The small molecule below binds the protein below.
Small molecule (SMILES): CC(=O)N[C@@H]1[C@@H](O)[C@H](O)[C@@H](CO)O[C@H]1O

Binding-site contacts:
Ligand atom O6 contacts residue GLU367 of chain 1.C at 2.3 Å (salt-bridge).
Ligand atom C6 contacts residue VAL368 of chain 1.C at 4.4 Å (hydrophobic).
Ligand atom O5 contacts residue GLU367 of chain 1.C at 4.4 Å.
Ligand atom N2 contacts residue ASN346 of chain 1.C at 2.7 Å (h-bond).
Ligand atom C4 contacts residue ASN346 of chain 1.C at 4.2 Å.
Ligand atom C4 contacts residue VAL368 of chain 1.C at 4.2 Å (hydrophobic).
Ligand atom O7 contacts residue ASN346 of chain 1.C at 3.9 Å.
Ligand atom O7 contacts residue VAL368 of chain 1.C at 3.4 Å.
Ligand atom O6 contacts residue VAL368 of chain 1.C at 4.0 Å.
Ligand atom C7 contacts residue ASN346 of chain 1.C at 3.5 Å.
Ligand atom C2 contacts residue ASN346 of chain 1.C at 2.4 Å.
Ligand atom C8 contacts residue ASN346 of chain 1.C at 4.5 Å.
Ligand atom C5 contacts residue ASN346 of chain 1.C at 3.7 Å.
Ligand atom O5 contacts residue ASN346 of chain 1.C at 2.4 Å (h-bond).
Ligand atom C1 contacts residue ASN346 of chain 1.C at 1.4 Å.
Ligand atom C3 contacts residue ASN346 of chain 1.C at 3.7 Å.
Ligand atom C6 contacts residue GLU367 of chain 1.C at 3.6 Å.

Sequence of chain 1.C:
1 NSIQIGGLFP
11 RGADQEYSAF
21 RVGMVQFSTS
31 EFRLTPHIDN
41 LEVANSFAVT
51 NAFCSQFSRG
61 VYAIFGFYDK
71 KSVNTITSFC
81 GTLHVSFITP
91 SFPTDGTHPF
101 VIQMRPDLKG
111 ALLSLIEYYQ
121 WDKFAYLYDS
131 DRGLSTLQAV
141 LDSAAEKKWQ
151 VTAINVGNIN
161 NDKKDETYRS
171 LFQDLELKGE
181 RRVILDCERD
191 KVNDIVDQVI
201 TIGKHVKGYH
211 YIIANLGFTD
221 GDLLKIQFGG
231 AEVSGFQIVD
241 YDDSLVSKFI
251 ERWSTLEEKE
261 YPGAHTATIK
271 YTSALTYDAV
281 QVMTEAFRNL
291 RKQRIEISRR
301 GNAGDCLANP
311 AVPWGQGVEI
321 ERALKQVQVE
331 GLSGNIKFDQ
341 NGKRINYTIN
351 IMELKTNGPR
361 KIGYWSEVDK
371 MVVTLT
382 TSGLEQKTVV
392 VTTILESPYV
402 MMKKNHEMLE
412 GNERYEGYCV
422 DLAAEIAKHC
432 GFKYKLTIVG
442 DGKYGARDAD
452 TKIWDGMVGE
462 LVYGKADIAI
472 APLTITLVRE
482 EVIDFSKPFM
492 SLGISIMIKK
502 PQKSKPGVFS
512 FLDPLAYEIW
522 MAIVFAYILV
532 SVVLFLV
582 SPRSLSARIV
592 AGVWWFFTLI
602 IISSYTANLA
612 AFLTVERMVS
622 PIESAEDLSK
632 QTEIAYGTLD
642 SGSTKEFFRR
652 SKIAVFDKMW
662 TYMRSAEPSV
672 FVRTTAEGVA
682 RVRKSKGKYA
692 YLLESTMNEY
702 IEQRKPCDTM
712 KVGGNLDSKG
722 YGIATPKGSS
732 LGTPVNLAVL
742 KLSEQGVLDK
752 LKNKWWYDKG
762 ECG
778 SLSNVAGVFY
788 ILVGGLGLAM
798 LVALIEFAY